Binding-site contacts:
Ligand atom C3 contacts residue THR17 of chain 1.B at 3.7 Å.
Ligand atom C4 contacts residue THR17 of chain 1.B at 3.9 Å.
Ligand atom O6 contacts residue THR17 of chain 1.B at 3.9 Å.
Ligand atom C1 contacts residue ARG81 of chain 1.B at 3.9 Å.
Ligand atom C4 contacts residue GLU16 of chain 1.B at 3.6 Å.
Ligand atom O5 contacts residue ARG81 of chain 1.B at 3.2 Å (salt-bridge).
Ligand atom C2 contacts residue ARG81 of chain 1.B at 4.1 Å.

This protein binds this small molecule.
Small molecule (SMILES): C[C@@H](O)[C@@H](C)O

Sequence of chain 1.B:
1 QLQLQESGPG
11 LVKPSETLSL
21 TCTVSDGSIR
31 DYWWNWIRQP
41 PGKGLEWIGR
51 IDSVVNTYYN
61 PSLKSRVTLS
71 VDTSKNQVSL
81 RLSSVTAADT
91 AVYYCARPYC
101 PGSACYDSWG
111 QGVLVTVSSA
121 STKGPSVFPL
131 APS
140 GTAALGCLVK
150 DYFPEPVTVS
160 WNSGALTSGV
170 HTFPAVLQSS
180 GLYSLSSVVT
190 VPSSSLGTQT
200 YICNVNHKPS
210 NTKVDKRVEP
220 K